This small molecule binds to this protein.
Small molecule (SMILES): CC(=O)N[C@@H]1[C@@H](O)[C@H](O)[C@@H](CO)O[C@H]1O

Sequence of chain 1.G:
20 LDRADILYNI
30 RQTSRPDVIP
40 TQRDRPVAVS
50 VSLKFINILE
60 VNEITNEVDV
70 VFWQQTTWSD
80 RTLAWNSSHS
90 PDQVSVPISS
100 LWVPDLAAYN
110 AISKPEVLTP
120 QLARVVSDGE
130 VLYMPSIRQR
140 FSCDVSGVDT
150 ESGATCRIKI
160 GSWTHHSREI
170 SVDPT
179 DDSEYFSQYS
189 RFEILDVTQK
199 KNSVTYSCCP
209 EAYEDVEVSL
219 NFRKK

Binding-site contacts:
Ligand atom C1 contacts residue ASN85 of chain 1.G at 1.5 Å.
Ligand atom O5 contacts residue SER87 of chain 1.G at 4.2 Å.
Ligand atom O7 contacts residue ASN85 of chain 1.G at 3.6 Å (h-bond).
Ligand atom O6 contacts residue SER87 of chain 1.G at 3.9 Å.
Ligand atom C4 contacts residue ASN85 of chain 1.G at 4.2 Å.
Ligand atom C8 contacts residue ASN85 of chain 1.G at 4.3 Å.
Ligand atom C7 contacts residue ASN85 of chain 1.G at 3.3 Å.
Ligand atom C3 contacts residue ASN85 of chain 1.G at 3.8 Å.
Ligand atom C1 contacts residue SER87 of chain 1.G at 4.2 Å.
Ligand atom O5 contacts residue ASN85 of chain 1.G at 2.4 Å (h-bond).
Ligand atom C2 contacts residue ASN85 of chain 1.G at 2.5 Å.
Ligand atom C5 contacts residue ASN85 of chain 1.G at 3.7 Å.
Ligand atom N2 contacts residue ASN85 of chain 1.G at 2.9 Å (h-bond).
Ligand atom C5 contacts residue SER87 of chain 1.G at 4.4 Å.